Sequence of chain 1.C:
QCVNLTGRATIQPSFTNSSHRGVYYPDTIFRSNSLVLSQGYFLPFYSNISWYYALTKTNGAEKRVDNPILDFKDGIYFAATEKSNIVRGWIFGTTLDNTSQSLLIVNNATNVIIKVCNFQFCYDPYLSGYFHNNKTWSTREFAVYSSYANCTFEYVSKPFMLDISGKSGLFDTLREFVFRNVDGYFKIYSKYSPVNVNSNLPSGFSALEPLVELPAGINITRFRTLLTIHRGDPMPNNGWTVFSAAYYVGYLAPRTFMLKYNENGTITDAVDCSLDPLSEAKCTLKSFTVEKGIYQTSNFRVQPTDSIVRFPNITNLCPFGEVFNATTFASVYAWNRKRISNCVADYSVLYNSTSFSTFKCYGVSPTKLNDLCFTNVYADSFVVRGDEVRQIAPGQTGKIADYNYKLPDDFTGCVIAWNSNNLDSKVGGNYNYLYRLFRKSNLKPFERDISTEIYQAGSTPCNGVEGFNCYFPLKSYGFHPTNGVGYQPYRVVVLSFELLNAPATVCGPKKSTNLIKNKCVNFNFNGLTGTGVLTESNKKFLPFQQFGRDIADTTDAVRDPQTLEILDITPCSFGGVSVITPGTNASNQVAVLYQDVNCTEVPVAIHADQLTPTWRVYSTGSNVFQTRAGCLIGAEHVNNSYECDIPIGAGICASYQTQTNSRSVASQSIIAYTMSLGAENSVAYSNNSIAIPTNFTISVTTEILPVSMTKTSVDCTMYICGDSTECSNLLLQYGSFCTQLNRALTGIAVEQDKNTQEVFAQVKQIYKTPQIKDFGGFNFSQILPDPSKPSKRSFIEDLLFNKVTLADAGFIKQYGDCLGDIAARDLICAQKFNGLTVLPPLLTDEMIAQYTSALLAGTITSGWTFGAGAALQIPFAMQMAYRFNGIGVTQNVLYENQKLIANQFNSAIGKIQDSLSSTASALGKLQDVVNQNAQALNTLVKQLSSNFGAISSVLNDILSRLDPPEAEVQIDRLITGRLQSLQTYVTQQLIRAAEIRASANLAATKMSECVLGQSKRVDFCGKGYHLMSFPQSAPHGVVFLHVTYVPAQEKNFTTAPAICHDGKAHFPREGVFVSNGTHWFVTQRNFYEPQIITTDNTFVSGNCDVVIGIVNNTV

A protein and the small-molecule ligand that binds it are described below.
Small molecule (SMILES): CC(=O)N[C@@H]1[C@@H](O)[C@H](O)[C@@H](CO)O[C@H]1O

Binding-site contacts:
Ligand atom O5 contacts residue ASN31 of chain 1.C at 2.4 Å (h-bond).
Ligand atom O6 contacts residue NAG1 of chain 1.SA at 3.6 Å.
Ligand atom N2 contacts residue ASN31 of chain 1.C at 2.9 Å (h-bond).
Ligand atom C1 contacts residue ASN31 of chain 1.C at 1.4 Å.
Ligand atom C7 contacts residue ASN31 of chain 1.C at 3.5 Å.
Ligand atom C5 contacts residue ASN31 of chain 1.C at 3.7 Å.
Ligand atom O7 contacts residue ASN31 of chain 1.C at 3.8 Å.
Ligand atom O6 contacts residue ASN31 of chain 1.C at 4.2 Å.
Ligand atom C3 contacts residue ASN31 of chain 1.C at 3.8 Å.
Ligand atom C4 contacts residue ASN31 of chain 1.C at 4.3 Å.
Ligand atom C2 contacts residue ASN31 of chain 1.C at 2.5 Å.